Sequence of chain 1.A:
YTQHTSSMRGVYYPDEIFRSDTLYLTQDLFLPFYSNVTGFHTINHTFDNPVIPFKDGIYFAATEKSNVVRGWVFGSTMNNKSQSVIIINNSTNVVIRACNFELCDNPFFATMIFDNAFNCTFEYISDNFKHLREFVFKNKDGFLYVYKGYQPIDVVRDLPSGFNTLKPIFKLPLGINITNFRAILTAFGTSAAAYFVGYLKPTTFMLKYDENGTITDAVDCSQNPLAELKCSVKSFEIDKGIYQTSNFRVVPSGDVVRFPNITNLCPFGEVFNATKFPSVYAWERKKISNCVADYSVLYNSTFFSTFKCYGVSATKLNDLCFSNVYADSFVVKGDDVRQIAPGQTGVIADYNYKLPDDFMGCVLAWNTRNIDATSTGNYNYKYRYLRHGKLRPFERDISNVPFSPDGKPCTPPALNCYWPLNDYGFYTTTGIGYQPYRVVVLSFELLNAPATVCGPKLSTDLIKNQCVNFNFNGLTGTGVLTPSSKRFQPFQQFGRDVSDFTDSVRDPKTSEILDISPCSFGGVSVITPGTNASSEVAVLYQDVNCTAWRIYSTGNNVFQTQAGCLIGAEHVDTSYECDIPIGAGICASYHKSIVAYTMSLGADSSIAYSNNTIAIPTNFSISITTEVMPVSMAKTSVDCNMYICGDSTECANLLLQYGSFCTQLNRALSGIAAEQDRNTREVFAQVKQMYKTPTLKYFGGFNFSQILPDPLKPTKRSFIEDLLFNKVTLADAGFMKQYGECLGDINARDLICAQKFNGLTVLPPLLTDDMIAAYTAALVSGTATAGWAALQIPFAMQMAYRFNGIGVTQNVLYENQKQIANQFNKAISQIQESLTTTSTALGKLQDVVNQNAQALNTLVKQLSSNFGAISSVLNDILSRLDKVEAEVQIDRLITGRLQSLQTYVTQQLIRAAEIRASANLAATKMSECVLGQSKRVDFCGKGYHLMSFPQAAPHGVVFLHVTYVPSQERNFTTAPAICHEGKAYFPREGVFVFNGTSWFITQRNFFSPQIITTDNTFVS

A small-molecule ligand and the protein it binds are described below.
Small molecule (SMILES): CC(=O)N[C@@H]1[C@@H](O)[C@H](O)[C@@H](CO)O[C@H]1O

Binding-site contacts:
Ligand atom C8 contacts residue SER127 of chain 1.A at 3.3 Å.
Ligand atom C5 contacts residue ASN129 of chain 1.A at 4.1 Å.
Ligand atom C6 contacts residue ASN129 of chain 1.A at 4.4 Å.
Ligand atom C2 contacts residue ASN126 of chain 1.A at 2.4 Å.
Ligand atom O5 contacts residue VAL131 of chain 1.A at 3.6 Å.
Ligand atom O5 contacts residue ASN129 of chain 1.A at 3.9 Å.
Ligand atom C7 contacts residue SER127 of chain 1.A at 4.5 Å.
Ligand atom N2 contacts residue THR128 of chain 1.A at 4.1 Å.
Ligand atom C5 contacts residue ASN126 of chain 1.A at 3.6 Å.
Ligand atom C7 contacts residue ASN126 of chain 1.A at 3.5 Å.
Ligand atom C8 contacts residue THR128 of chain 1.A at 4.0 Å.
Ligand atom C6 contacts residue ILE171 of chain 1.A at 4.2 Å (hydrophobic).
Ligand atom N2 contacts residue ASN126 of chain 1.A at 2.9 Å (h-bond).
Ligand atom C4 contacts residue ASN126 of chain 1.A at 4.2 Å.
Ligand atom C1 contacts residue ASN129 of chain 1.A at 3.5 Å.
Ligand atom C6 contacts residue VAL131 of chain 1.A at 4.4 Å (hydrophobic).
Ligand atom C1 contacts residue VAL131 of chain 1.A at 4.2 Å (hydrophobic).
Ligand atom C3 contacts residue ASN126 of chain 1.A at 3.8 Å.
Ligand atom C8 contacts residue ASN126 of chain 1.A at 3.2 Å.
Ligand atom C1 contacts residue ASN126 of chain 1.A at 1.4 Å.
Ligand atom O5 contacts residue ASN126 of chain 1.A at 2.3 Å (h-bond).
Ligand atom O7 contacts residue ASN126 of chain 1.A at 3.5 Å (h-bond).
Ligand atom C5 contacts residue VAL131 of chain 1.A at 4.5 Å (hydrophobic).